Binding-site contacts:
Ligand atom PG contacts residue MG1 of chain 1.U at 2.9 Å.
Ligand atom O2A contacts residue ASP219 of chain 1.D at 3.0 Å (salt-bridge).
Ligand atom O2G contacts residue ASP200 of chain 1.D at 3.5 Å (salt-bridge).
Ligand atom C6 contacts residue ILE103 of chain 1.D at 3.5 Å (hydrophobic).
Ligand atom N3B contacts residue MG1 of chain 1.V at 3.5 Å.
Ligand atom N7 contacts residue TYR100 of chain 1.D at 2.5 Å (h-bond).
Ligand atom PA contacts residue MG1 of chain 1.U at 3.4 Å.
Ligand atom O1B contacts residue SER40 of chain 1.D at 3.1 Å (h-bond).
Ligand atom O2B contacts residue LYS52 of chain 1.D at 3.6 Å (salt-bridge).
Ligand atom O3G contacts residue MG1 of chain 1.V at 2.3 Å.
Ligand atom O2B contacts residue SER40 of chain 1.D at 3.7 Å.
Ligand atom O3A contacts residue MG1 of chain 1.U at 3.6 Å.
Ligand atom C8 contacts residue TYR100 of chain 1.D at 3.2 Å (hydrophobic).
Ligand atom N1 contacts residue ILE103 of chain 1.D at 2.8 Å (h-bond).
Ligand atom O2A contacts residue MG1 of chain 1.U at 2.0 Å.
Ligand atom PB contacts residue ASP219 of chain 1.D at 3.6 Å.
Ligand atom C2 contacts residue ILE103 of chain 1.D at 3.5 Å (hydrophobic).
Ligand atom O3A contacts residue ASP219 of chain 1.D at 3.6 Å.
Ligand atom N3 contacts residue PHE107 of chain 1.D at 3.7 Å.
Ligand atom C5 contacts residue TYR100 of chain 1.D at 3.7 Å (hydrophobic).
Ligand atom PG contacts residue MG1 of chain 1.V at 3.5 Å.
Ligand atom PG contacts residue ASP219 of chain 1.D at 3.1 Å.
Ligand atom O2G contacts residue HIS205 of chain 1.D at 3.3 Å (h-bond).
Ligand atom PB contacts residue MG1 of chain 1.V at 3.4 Å.
Ligand atom PB contacts residue MG1 of chain 1.U at 3.5 Å.
Ligand atom C2' contacts residue ILE218 of chain 1.D at 3.6 Å (hydrophobic).
Ligand atom O1A contacts residue LYS52 of chain 1.D at 3.1 Å (salt-bridge).
Ligand atom O1A contacts residue ASP219 of chain 1.D at 3.3 Å.
Ligand atom O2B contacts residue MG1 of chain 1.V at 2.6 Å.
Ligand atom O3G contacts residue ASP219 of chain 1.D at 3.1 Å (salt-bridge).
Ligand atom O6 contacts residue ILE103 of chain 1.D at 2.8 Å (h-bond).
Ligand atom O2A contacts residue HIS205 of chain 1.D at 3.6 Å (h-bond).
Ligand atom N3B contacts residue ASP219 of chain 1.D at 3.0 Å (salt-bridge).
Ligand atom O2' contacts residue PHE107 of chain 1.D at 3.7 Å.
Ligand atom O6 contacts residue TYR100 of chain 1.D at 3.5 Å.
Ligand atom N3B contacts residue MG1 of chain 1.U at 2.4 Å.
Ligand atom O3A contacts residue LYS52 of chain 1.D at 3.3 Å (salt-bridge).
Ligand atom O2G contacts residue MG1 of chain 1.U at 2.4 Å.
Ligand atom O2G contacts residue ASP219 of chain 1.D at 3.1 Å (salt-bridge).
Ligand atom N2 contacts residue ILE103 of chain 1.D at 3.1 Å (h-bond).

The small molecule below binds the protein below.
Small molecule (SMILES): Nc1nc2c(ncn2[C@@H]2O[C@H](CO[P](=O)(O)O[P](=O)(O)NP(=O)(O)O)[C@@H](O)[C@H]2O)c(=O)[nH]1

Sequence of chain 1.D:
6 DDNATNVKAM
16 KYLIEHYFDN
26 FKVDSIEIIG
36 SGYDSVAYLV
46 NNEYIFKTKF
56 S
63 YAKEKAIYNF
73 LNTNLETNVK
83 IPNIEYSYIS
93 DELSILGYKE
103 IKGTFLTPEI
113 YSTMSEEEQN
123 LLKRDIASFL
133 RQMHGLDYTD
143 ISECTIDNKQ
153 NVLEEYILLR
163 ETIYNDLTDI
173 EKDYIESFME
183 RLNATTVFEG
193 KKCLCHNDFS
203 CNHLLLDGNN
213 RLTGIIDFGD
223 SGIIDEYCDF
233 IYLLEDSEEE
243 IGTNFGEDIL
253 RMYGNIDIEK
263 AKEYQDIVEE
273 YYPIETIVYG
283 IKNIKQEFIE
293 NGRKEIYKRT